This small molecule binds to this protein.
Small molecule (SMILES): O=Cc1ccc(O)cc1

Sequence of chain 1.B:
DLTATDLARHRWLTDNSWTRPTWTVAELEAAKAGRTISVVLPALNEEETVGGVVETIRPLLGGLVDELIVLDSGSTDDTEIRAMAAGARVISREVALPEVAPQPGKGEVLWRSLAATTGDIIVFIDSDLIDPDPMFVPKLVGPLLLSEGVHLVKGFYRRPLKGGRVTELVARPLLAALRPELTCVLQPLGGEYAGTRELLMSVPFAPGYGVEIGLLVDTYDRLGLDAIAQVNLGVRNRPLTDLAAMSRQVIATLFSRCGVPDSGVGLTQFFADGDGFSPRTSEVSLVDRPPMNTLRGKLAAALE

Binding-site contacts:
Ligand atom C4 contacts residue SER299 of chain 1.B at 3.5 Å.
Ligand atom C1 contacts residue SER299 of chain 1.B at 4.1 Å.
Ligand atom C2 contacts residue SER299 of chain 1.B at 3.7 Å.
Ligand atom C5 contacts residue SER299 of chain 1.B at 3.5 Å.
Ligand atom C4 contacts residue LEU284 of chain 1.B at 4.3 Å (hydrophobic).
Ligand atom C3 contacts residue SER299 of chain 1.B at 3.6 Å.
Ligand atom O1' contacts residue THR258 of chain 1.B at 3.0 Å (h-bond).
Ligand atom C5 contacts residue ARG297 of chain 1.B at 3.2 Å.
Ligand atom C3 contacts residue ALA262 of chain 1.B at 4.4 Å (hydrophobic).
Ligand atom C6 contacts residue LEU284 of chain 1.B at 3.1 Å (hydrophobic).
Ligand atom C3 contacts residue THR258 of chain 1.B at 4.4 Å.
Ligand atom C1 contacts residue LEU284 of chain 1.B at 3.9 Å (hydrophobic).
Ligand atom C6 contacts residue ARG297 of chain 1.B at 3.8 Å.
Ligand atom O1' contacts residue ALA261 of chain 1.B at 3.7 Å.
Ligand atom O1' contacts residue LEU284 of chain 1.B at 3.9 Å.
Ligand atom C1' contacts residue LEU284 of chain 1.B at 3.8 Å (hydrophobic).
Ligand atom C5 contacts residue LEU284 of chain 1.B at 3.4 Å (hydrophobic).
Ligand atom O4 contacts residue SER299 of chain 1.B at 3.7 Å.
Ligand atom C4 contacts residue THR298 of chain 1.B at 3.9 Å.
Ligand atom O1' contacts residue ALA262 of chain 1.B at 4.2 Å.
Ligand atom C4 contacts residue ARG297 of chain 1.B at 4.3 Å.
Ligand atom C2 contacts residue ALA262 of chain 1.B at 4.0 Å (hydrophobic).
Ligand atom O4 contacts residue THR298 of chain 1.B at 3.6 Å.
Ligand atom C6 contacts residue THR285 of chain 1.B at 4.5 Å.
Ligand atom O4 contacts residue ARG297 of chain 1.B at 4.3 Å.
Ligand atom C6 contacts residue SER299 of chain 1.B at 4.1 Å.
Ligand atom C6 contacts residue GLN286 of chain 1.B at 4.3 Å.
Ligand atom C1' contacts residue THR258 of chain 1.B at 3.3 Å.
Ligand atom C5 contacts residue THR298 of chain 1.B at 3.8 Å.
Ligand atom C1 contacts residue THR258 of chain 1.B at 3.6 Å.
Ligand atom C2 contacts residue THR258 of chain 1.B at 3.5 Å.